Binding-site contacts:
Ligand atom C03 contacts residue ASP47 of chain 1.A at 3.6 Å.
Ligand atom N09 contacts residue ILE114 of chain 1.A at 3.1 Å (h-bond).
Ligand atom O28 contacts residue ARG52 of chain 1.A at 3.8 Å.
Ligand atom C02 contacts residue ASP47 of chain 1.A at 3.6 Å.
Ligand atom F25 contacts residue ARG52 of chain 1.A at 2.8 Å.
Ligand atom N06 contacts residue TRP26 of chain 1.A at 3.5 Å.
Ligand atom C08 contacts residue NAP1 of chain 1.B at 3.4 Å.
Ligand atom C05 contacts residue ASP47 of chain 1.A at 3.6 Å.
Ligand atom O29 contacts residue ARG80 of chain 1.A at 3.1 Å (salt-bridge).
Ligand atom N07 contacts residue PHE51 of chain 1.A at 3.5 Å.
Ligand atom C19 contacts residue GLN48 of chain 1.A at 3.8 Å.
Ligand atom C02 contacts residue ILE40 of chain 1.A at 3.6 Å (hydrophobic).
Ligand atom N09 contacts residue NAP1 of chain 1.B at 3.7 Å.
Ligand atom C05 contacts residue ALA27 of chain 1.A at 3.7 Å (hydrophobic).
Ligand atom C05 contacts residue TRP26 of chain 1.A at 3.7 Å (hydrophobic).
Ligand atom O15 contacts residue LEU70 of chain 1.A at 3.6 Å.
Ligand atom C02 contacts residue EDO1 of chain 1.E at 3.7 Å.
Ligand atom N06 contacts residue ALA27 of chain 1.A at 3.6 Å.
Ligand atom N09 contacts residue ILE25 of chain 1.A at 3.0 Å (h-bond).
Ligand atom N07 contacts residue NAP1 of chain 1.B at 3.7 Å.
Ligand atom O11 contacts residue NAP1 of chain 1.B at 3.3 Å.
Ligand atom O29 contacts residue ARG52 of chain 1.A at 3.5 Å.
Ligand atom C01 contacts residue EDO1 of chain 1.E at 3.8 Å.
Ligand atom N04 contacts residue ASP47 of chain 1.A at 2.8 Å (salt-bridge).
Ligand atom C12 contacts residue PHE51 of chain 1.A at 3.5 Å (hydrophobic).
Ligand atom F26 contacts residue GLN48 of chain 1.A at 3.2 Å.
Ligand atom C24 contacts residue PHE51 of chain 1.A at 3.5 Å (hydrophobic).
Ligand atom N06 contacts residue THR133 of chain 1.A at 3.8 Å.
Ligand atom N09 contacts residue TYR120 of chain 1.A at 3.4 Å (h-bond).
Ligand atom N07 contacts residue ILE25 of chain 1.A at 3.5 Å (h-bond).
Ligand atom C23 contacts residue PHE51 of chain 1.A at 3.7 Å (hydrophobic).
Ligand atom F25 contacts residue GLN48 of chain 1.A at 3.5 Å.
Ligand atom N07 contacts residue ALA27 of chain 1.A at 3.8 Å.
Ligand atom C10 contacts residue NAP1 of chain 1.B at 3.5 Å.
Ligand atom N09 contacts residue PHE51 of chain 1.A at 3.6 Å.
Ligand atom N06 contacts residue ASP47 of chain 1.A at 2.8 Å (salt-bridge).
Ligand atom N07 contacts residue TRP26 of chain 1.A at 3.3 Å.
Ligand atom O29 contacts residue PHE51 of chain 1.A at 3.3 Å.
Ligand atom C08 contacts residue ILE25 of chain 1.A at 3.6 Å (hydrophobic).
Ligand atom C08 contacts residue PHE51 of chain 1.A at 3.5 Å (hydrophobic).

This small molecule binds to this protein.
Small molecule (SMILES): CCc1nc(N)nc(N)c1OCCCOc1ccccc1C[C@@H](C(=O)O)C(F)F

Sequence of chain 1.A:
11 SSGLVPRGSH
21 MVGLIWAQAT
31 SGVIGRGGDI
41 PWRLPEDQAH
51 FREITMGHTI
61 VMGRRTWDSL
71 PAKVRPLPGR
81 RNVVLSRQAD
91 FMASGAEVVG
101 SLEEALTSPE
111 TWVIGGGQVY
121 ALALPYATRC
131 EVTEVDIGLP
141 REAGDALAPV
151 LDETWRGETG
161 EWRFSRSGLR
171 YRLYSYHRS